Sequence of chain 1.I:
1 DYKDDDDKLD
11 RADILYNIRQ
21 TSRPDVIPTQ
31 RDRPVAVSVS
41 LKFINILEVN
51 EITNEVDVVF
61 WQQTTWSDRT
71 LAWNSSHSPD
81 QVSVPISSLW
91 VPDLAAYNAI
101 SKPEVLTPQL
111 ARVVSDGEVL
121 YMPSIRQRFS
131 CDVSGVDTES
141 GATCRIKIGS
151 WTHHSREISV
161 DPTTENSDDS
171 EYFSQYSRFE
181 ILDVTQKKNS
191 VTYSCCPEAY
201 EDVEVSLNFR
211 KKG

The small molecule below binds the protein below.
Small molecule (SMILES): CC(=O)N[C@@H]1[C@@H](O)[C@H](O)[C@@H](CO)O[C@H]1O

Binding-site contacts:
Ligand atom O6 contacts residue SER76 of chain 1.I at 4.5 Å.
Ligand atom O7 contacts residue ASN74 of chain 1.I at 3.4 Å (h-bond).
Ligand atom O4 contacts residue ASN74 of chain 1.I at 4.3 Å.
Ligand atom C8 contacts residue ASN74 of chain 1.I at 4.4 Å.
Ligand atom O5 contacts residue SER76 of chain 1.I at 3.6 Å (h-bond).
Ligand atom N2 contacts residue ASN74 of chain 1.I at 2.8 Å (h-bond).
Ligand atom C2 contacts residue ASN74 of chain 1.I at 2.4 Å.
Ligand atom C1 contacts residue SER76 of chain 1.I at 3.9 Å.
Ligand atom C1 contacts residue ASN74 of chain 1.I at 1.4 Å.
Ligand atom C4 contacts residue SER76 of chain 1.I at 4.4 Å.
Ligand atom C5 contacts residue ASN74 of chain 1.I at 3.6 Å.
Ligand atom C7 contacts residue ASN74 of chain 1.I at 3.3 Å.
Ligand atom C4 contacts residue ASN74 of chain 1.I at 4.0 Å.
Ligand atom O4 contacts residue SER76 of chain 1.I at 3.8 Å.
Ligand atom O5 contacts residue ASN74 of chain 1.I at 2.3 Å (h-bond).
Ligand atom C5 contacts residue SER76 of chain 1.I at 3.7 Å.
Ligand atom C3 contacts residue ASN74 of chain 1.I at 3.7 Å.
Ligand atom O6 contacts residue HIS77 of chain 1.I at 4.0 Å.